The protein below binds the small molecule below.
Small molecule (SMILES): CC(=O)N[C@H]1[C@H]([C@H](O)[C@H](O)CO)O[C@@](O)(C(=O)O)C[C@@H]1O

Binding-site contacts:
Ligand atom O1B contacts residue LYS58 of chain 1.B at 2.9 Å.
Ligand atom O9 contacts residue TYR63 of chain 1.B at 4.3 Å.
Ligand atom O7 contacts residue LYS58 of chain 1.B at 4.4 Å.
Ligand atom O9 contacts residue SER62 of chain 1.B at 2.4 Å (h-bond).
Ligand atom C9 contacts residue LEU31 of chain 1.B at 4.3 Å (hydrophobic).
Ligand atom O1B contacts residue ASN59 of chain 1.B at 4.1 Å.
Ligand atom C9 contacts residue PRO64 of chain 1.B at 4.0 Å (hydrophobic).
Ligand atom O7 contacts residue GLY32 of chain 1.B at 3.7 Å.
Ligand atom O2 contacts residue ASN59 of chain 1.B at 2.7 Å (h-bond).
Ligand atom C4 contacts residue LYS242 of chain 1.C at 4.2 Å.
Ligand atom C5 contacts residue SER62 of chain 1.B at 4.4 Å.
Ligand atom O4 contacts residue SER62 of chain 1.B at 4.4 Å.
Ligand atom O2 contacts residue LYS58 of chain 1.B at 4.1 Å.
Ligand atom C10 contacts residue LYS242 of chain 1.C at 4.0 Å.
Ligand atom C9 contacts residue SER62 of chain 1.B at 3.7 Å.
Ligand atom O1A contacts residue ASN59 of chain 1.B at 2.9 Å (h-bond).
Ligand atom C9 contacts residue GLY32 of chain 1.B at 3.5 Å.
Ligand atom O2 contacts residue ALA60 of chain 1.B at 3.3 Å (h-bond).
Ligand atom O9 contacts residue LEU31 of chain 1.B at 3.3 Å (h-bond).
Ligand atom O9 contacts residue PRO64 of chain 1.B at 4.0 Å.
Ligand atom C11 contacts residue LYS242 of chain 1.C at 2.8 Å.
Ligand atom C9 contacts residue TYR98 of chain 1.B at 4.2 Å (hydrophobic).
Ligand atom C1 contacts residue ASN59 of chain 1.B at 3.5 Å.
Ligand atom O1A contacts residue NAG1 of chain 1.T at 3.9 Å.
Ligand atom C1 contacts residue LYS58 of chain 1.B at 3.5 Å.
Ligand atom C2 contacts residue ASN59 of chain 1.B at 3.6 Å.
Ligand atom C2 contacts residue ALA60 of chain 1.B at 4.5 Å (hydrophobic).
Ligand atom O2 contacts residue THR61 of chain 1.B at 4.2 Å.
Ligand atom C2 contacts residue LYS58 of chain 1.B at 4.4 Å.
Ligand atom N5 contacts residue SER62 of chain 1.B at 4.2 Å.
Ligand atom C3 contacts residue ASN59 of chain 1.B at 3.6 Å.
Ligand atom O7 contacts residue ALA60 of chain 1.B at 4.2 Å.
Ligand atom O1A contacts residue LYS58 of chain 1.B at 3.8 Å.
Ligand atom O9 contacts residue GLY32 of chain 1.B at 3.4 Å.
Ligand atom C8 contacts residue GLY32 of chain 1.B at 4.4 Å.

Sequence of chain 1.C:
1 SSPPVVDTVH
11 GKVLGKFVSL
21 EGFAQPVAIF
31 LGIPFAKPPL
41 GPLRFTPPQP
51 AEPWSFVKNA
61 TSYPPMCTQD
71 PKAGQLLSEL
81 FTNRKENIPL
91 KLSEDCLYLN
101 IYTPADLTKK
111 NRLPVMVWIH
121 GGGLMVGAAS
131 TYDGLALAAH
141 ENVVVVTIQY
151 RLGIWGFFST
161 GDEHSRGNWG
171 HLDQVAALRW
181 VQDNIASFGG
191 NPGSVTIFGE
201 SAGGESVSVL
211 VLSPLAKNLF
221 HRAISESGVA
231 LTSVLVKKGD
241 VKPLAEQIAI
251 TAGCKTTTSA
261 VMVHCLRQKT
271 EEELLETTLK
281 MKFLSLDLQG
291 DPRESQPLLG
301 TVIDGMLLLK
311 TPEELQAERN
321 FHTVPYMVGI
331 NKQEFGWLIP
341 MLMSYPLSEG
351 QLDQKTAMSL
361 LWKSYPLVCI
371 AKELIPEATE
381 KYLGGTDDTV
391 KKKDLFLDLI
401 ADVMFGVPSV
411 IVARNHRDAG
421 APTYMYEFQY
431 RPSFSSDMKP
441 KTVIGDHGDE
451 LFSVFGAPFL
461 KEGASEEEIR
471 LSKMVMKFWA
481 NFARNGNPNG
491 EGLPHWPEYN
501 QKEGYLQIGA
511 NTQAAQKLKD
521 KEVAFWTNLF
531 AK

Sequence of chain 1.B:
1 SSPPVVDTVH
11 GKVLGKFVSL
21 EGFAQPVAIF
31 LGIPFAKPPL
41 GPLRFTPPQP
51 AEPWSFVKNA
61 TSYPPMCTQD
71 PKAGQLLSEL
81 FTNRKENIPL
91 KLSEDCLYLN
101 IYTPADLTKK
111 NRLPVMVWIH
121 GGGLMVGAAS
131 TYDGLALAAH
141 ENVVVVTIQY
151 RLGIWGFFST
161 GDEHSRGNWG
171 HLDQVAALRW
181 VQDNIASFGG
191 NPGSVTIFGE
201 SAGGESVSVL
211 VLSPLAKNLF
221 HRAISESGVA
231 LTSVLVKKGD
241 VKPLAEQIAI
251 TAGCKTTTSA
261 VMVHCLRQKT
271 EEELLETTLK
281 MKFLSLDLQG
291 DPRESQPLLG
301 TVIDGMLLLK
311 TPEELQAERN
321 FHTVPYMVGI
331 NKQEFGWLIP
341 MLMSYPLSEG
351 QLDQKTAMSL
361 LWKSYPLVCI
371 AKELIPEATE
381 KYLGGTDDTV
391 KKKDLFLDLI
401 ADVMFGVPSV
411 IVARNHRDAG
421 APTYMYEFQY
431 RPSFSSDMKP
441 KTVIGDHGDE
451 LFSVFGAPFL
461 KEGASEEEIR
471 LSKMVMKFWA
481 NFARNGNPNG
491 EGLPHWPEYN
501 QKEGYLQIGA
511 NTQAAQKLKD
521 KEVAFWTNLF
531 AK